A small-molecule ligand and the protein it binds are described below.
Small molecule (SMILES): C/C=C(C)/C=C/C=C[C@H](OC)[C@@H](C)[C@@H](OC)[C@@H](C)CCc1oc2c(O)c(OC)cc(OC)c2c(=O)c1C

Sequence of chain 1.G:
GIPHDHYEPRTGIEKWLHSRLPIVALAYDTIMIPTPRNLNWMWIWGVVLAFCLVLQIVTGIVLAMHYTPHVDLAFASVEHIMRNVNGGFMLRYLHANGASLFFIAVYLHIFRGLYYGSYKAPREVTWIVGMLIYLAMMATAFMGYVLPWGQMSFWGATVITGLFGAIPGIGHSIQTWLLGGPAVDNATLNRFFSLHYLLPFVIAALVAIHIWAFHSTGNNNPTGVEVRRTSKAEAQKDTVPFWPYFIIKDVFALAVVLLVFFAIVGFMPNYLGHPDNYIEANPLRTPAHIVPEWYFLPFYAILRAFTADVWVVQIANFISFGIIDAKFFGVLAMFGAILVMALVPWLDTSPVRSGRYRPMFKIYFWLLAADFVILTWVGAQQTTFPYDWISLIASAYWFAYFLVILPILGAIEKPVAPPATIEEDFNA

Sequence of chain 1.L:
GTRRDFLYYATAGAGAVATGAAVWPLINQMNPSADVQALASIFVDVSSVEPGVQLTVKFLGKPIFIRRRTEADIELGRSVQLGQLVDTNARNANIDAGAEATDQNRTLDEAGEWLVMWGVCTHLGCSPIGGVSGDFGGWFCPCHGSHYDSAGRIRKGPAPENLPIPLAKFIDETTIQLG

Binding-site contacts:
Ligand atom C23 contacts residue PHE335 of chain 1.G at 3.5 Å (hydrophobic).
Ligand atom C8 contacts residue PRO292 of chain 1.G at 3.5 Å (hydrophobic).
Ligand atom O12 contacts residue MET334 of chain 1.G at 3.3 Å.
Ligand atom O8 contacts residue ILE160 of chain 1.G at 3.6 Å.
Ligand atom C8 contacts residue GLU293 of chain 1.G at 3.8 Å.
Ligand atom C20 contacts residue LEU178 of chain 1.G at 3.7 Å (hydrophobic).
Ligand atom C5 contacts residue PRO292 of chain 1.G at 3.6 Å (hydrophobic).
Ligand atom C16 contacts residue ILE160 of chain 1.G at 3.6 Å (hydrophobic).
Ligand atom C26 contacts residue MET143 of chain 1.G at 3.4 Å (hydrophobic).
Ligand atom C4A contacts residue PRO292 of chain 1.G at 3.5 Å (hydrophobic).
Ligand atom C7M contacts residue GLU293 of chain 1.G at 3.8 Å.
Ligand atom O4 contacts residue TYR300 of chain 1.G at 3.4 Å.
Ligand atom C5M contacts residue TYR300 of chain 1.G at 3.5 Å (hydrophobic).
Ligand atom C26 contacts residue PHE142 of chain 1.G at 3.3 Å (hydrophobic).
Ligand atom C8A contacts residue PRO292 of chain 1.G at 3.6 Å (hydrophobic).
Ligand atom O8 contacts residue PHE296 of chain 1.G at 3.8 Å.
Ligand atom C7M contacts residue VAL291 of chain 1.G at 3.1 Å (hydrophobic).
Ligand atom C23 contacts residue MET334 of chain 1.G at 3.5 Å (hydrophobic).
Ligand atom C6 contacts residue PRO292 of chain 1.G at 3.8 Å (hydrophobic).
Ligand atom O7 contacts residue GLY156 of chain 1.G at 3.2 Å.
Ligand atom O5 contacts residue VAL159 of chain 1.G at 3.4 Å.
Ligand atom C4 contacts residue VAL159 of chain 1.G at 3.6 Å (hydrophobic).
Ligand atom C4 contacts residue TYR300 of chain 1.G at 3.7 Å (hydrophobic).
Ligand atom O5 contacts residue HIS144 of chain 1.L at 3.7 Å.
Ligand atom O4 contacts residue HIS144 of chain 1.L at 3.0 Å (h-bond).
Ligand atom C22 contacts residue PHE299 of chain 1.G at 3.8 Å (hydrophobic).
Ligand atom C24 contacts residue PHE296 of chain 1.G at 3.2 Å (hydrophobic).
Ligand atom O8 contacts residue GLU293 of chain 1.G at 2.7 Å (salt-bridge).
Ligand atom O7 contacts residue GLU293 of chain 1.G at 3.8 Å.
Ligand atom O1 contacts residue ILE160 of chain 1.G at 3.7 Å.
Ligand atom O4 contacts residue VAL159 of chain 1.G at 3.3 Å.
Ligand atom C5M contacts residue CYS143 of chain 1.L at 3.7 Å (hydrophobic).
Ligand atom C7 contacts residue GLY156 of chain 1.G at 3.6 Å.
Ligand atom C22 contacts residue PHE296 of chain 1.G at 3.7 Å (hydrophobic).
Ligand atom C5 contacts residue VAL159 of chain 1.G at 3.7 Å (hydrophobic).
Ligand atom C7M contacts residue PRO292 of chain 1.G at 3.3 Å (hydrophobic).
Ligand atom C8A contacts residue ILE160 of chain 1.G at 3.8 Å (hydrophobic).
Ligand atom C15 contacts residue ILE160 of chain 1.G at 3.7 Å (hydrophobic).
Ligand atom C8 contacts residue ILE160 of chain 1.G at 3.7 Å (hydrophobic).
Ligand atom C17 contacts residue PHE142 of chain 1.G at 3.5 Å (hydrophobic).